Sequence of chain 1.C:
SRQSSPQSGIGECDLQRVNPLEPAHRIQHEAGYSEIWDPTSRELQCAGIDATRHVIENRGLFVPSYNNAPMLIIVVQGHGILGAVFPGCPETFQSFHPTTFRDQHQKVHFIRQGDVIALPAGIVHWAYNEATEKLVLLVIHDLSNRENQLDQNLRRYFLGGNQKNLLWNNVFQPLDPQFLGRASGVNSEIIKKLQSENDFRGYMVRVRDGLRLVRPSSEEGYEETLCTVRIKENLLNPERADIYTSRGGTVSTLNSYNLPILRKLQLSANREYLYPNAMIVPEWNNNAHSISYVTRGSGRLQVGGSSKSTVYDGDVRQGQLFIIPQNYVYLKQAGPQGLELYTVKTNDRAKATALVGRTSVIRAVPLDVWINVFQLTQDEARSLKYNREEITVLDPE

This protein binds this small molecule.
Small molecule (SMILES): O=C(O)Cc1c[nH]c2ccccc12

Sequence of chain 1.A:
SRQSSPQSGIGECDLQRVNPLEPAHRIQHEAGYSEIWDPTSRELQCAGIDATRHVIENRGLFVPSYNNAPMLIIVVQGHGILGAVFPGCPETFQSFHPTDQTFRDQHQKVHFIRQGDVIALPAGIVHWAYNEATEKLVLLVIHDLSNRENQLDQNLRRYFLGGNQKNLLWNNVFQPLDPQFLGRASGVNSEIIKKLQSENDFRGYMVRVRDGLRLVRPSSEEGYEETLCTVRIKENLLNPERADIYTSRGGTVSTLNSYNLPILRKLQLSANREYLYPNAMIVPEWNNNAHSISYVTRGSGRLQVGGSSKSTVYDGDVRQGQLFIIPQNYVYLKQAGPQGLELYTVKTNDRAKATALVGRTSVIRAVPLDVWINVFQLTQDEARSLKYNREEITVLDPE

Sequence of chain 1.E:
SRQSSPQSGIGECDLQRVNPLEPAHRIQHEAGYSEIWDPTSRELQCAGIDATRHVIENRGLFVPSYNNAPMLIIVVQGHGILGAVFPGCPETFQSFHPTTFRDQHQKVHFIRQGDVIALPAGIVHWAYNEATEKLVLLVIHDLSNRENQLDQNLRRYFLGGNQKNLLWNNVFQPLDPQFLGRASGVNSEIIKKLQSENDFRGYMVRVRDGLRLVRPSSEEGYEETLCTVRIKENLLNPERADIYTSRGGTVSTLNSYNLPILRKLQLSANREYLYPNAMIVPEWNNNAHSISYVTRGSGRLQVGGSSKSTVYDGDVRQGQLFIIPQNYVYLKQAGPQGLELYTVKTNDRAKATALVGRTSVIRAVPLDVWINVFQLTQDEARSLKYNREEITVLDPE

Sequence of chain 1.F:
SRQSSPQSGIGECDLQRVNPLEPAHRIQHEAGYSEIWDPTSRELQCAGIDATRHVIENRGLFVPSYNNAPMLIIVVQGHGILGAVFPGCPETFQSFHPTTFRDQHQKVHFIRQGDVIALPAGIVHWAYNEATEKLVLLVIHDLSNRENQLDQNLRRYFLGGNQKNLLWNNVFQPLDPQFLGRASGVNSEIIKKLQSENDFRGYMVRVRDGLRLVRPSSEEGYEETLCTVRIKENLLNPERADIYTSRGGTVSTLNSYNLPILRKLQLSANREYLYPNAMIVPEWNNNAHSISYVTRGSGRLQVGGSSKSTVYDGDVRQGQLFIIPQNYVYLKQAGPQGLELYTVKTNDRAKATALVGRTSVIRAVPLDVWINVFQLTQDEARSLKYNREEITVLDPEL

Binding-site contacts:
Ligand atom C18 contacts residue GLU122 of chain 1.A at 3.1 Å.
Ligand atom C8 contacts residue GLY119 of chain 1.A at 3.9 Å.
Ligand atom C8 contacts residue CYS120 of chain 1.A at 3.8 Å (hydrophobic).
Ligand atom O2 contacts residue CYS120 of chain 1.A at 3.8 Å.
Ligand atom C4 contacts residue CYS120 of chain 1.E at 4.0 Å (hydrophobic).
Ligand atom C contacts residue GLY119 of chain 1.A at 4.2 Å.
Ligand atom N contacts residue PRO121 of chain 1.A at 3.4 Å (h-bond).
Ligand atom N contacts residue GLY119 of chain 1.A at 3.2 Å (h-bond).
Ligand atom C4 contacts residue THR423 of chain 1.F at 3.9 Å.
Ligand atom C4 contacts residue PRO121 of chain 1.E at 4.2 Å (hydrophobic).
Ligand atom C8 contacts residue PRO121 of chain 1.A at 3.9 Å (hydrophobic).
Ligand atom C17 contacts residue ARG422 of chain 1.C at 3.1 Å.
Ligand atom O3 contacts residue GLU122 of chain 1.A at 2.8 Å (salt-bridge).
Ligand atom C1 contacts residue PRO121 of chain 1.E at 4.0 Å (hydrophobic).
Ligand atom C7 contacts residue PEG1 of chain 1.RA at 3.6 Å.
Ligand atom C1 contacts residue PRO121 of chain 1.A at 3.9 Å (hydrophobic).
Ligand atom C5 contacts residue GLY119 of chain 1.E at 3.1 Å.
Ligand atom C2 contacts residue PEG1 of chain 1.RA at 3.5 Å.
Ligand atom C5 contacts residue PRO121 of chain 1.A at 3.7 Å (hydrophobic).
Ligand atom C3 contacts residue ARG422 of chain 1.F at 3.6 Å.
Ligand atom C1 contacts residue PEG1 of chain 1.RA at 3.9 Å.
Ligand atom C18 contacts residue ARG422 of chain 1.C at 2.5 Å.
Ligand atom C17 contacts residue PEG1 of chain 1.RA at 3.0 Å.
Ligand atom O3 contacts residue ARG427 of chain 1.C at 4.1 Å.
Ligand atom N contacts residue CYS120 of chain 1.A at 3.5 Å.
Ligand atom C5 contacts residue PRO121 of chain 1.E at 4.0 Å (hydrophobic).
Ligand atom C4 contacts residue PRO121 of chain 1.A at 4.1 Å (hydrophobic).
Ligand atom C contacts residue PRO121 of chain 1.A at 3.6 Å (hydrophobic).
Ligand atom C7 contacts residue PRO121 of chain 1.A at 4.2 Å (hydrophobic).
Ligand atom C4 contacts residue GLY119 of chain 1.E at 3.5 Å.
Ligand atom O2 contacts residue PEG1 of chain 1.RA at 2.9 Å (h-bond).
Ligand atom C contacts residue GLY119 of chain 1.E at 4.2 Å.
Ligand atom C5 contacts residue CYS120 of chain 1.E at 4.1 Å (hydrophobic).
Ligand atom C contacts residue PRO121 of chain 1.E at 4.0 Å (hydrophobic).
Ligand atom O2 contacts residue ARG422 of chain 1.C at 2.9 Å (salt-bridge).
Ligand atom O3 contacts residue PEG1 of chain 1.RA at 2.7 Å.
Ligand atom O3 contacts residue ARG422 of chain 1.C at 2.6 Å (salt-bridge).
Ligand atom O2 contacts residue PRO121 of chain 1.A at 3.9 Å.
Ligand atom O2 contacts residue GLU122 of chain 1.A at 2.6 Å (salt-bridge).
Ligand atom C18 contacts residue PEG1 of chain 1.RA at 2.8 Å.